Binding-site contacts:
Ligand atom O3A contacts residue THR175 of chain 1.U at 3.6 Å.
Ligand atom O2B contacts residue MG1 of chain 1.LB at 2.6 Å.
Ligand atom O3A contacts residue LYS177 of chain 1.U at 3.2 Å (salt-bridge).
Ligand atom C2' contacts residue GLN434 of chain 1.U at 3.3 Å.
Ligand atom O1B contacts residue GLN174 of chain 1.U at 3.3 Å (h-bond).
Ligand atom PG contacts residue GLN174 of chain 1.U at 3.8 Å.
Ligand atom O3G contacts residue GLN174 of chain 1.U at 3.2 Å (h-bond).
Ligand atom O1B contacts residue GLY176 of chain 1.U at 3.0 Å (h-bond).
Ligand atom O1A contacts residue GLY176 of chain 1.U at 3.8 Å.
Ligand atom C6 contacts residue ARG364 of chain 1.U at 3.5 Å.
Ligand atom O1B contacts residue ASP172 of chain 1.U at 3.8 Å.
Ligand atom O4' contacts residue PHE359 of chain 1.U at 3.5 Å.
Ligand atom O1B contacts residue LYS177 of chain 1.U at 3.1 Å (salt-bridge).
Ligand atom N6 contacts residue GLN432 of chain 1.U at 2.8 Å (h-bond).
Ligand atom O1G contacts residue GLN174 of chain 1.U at 3.1 Å (h-bond).
Ligand atom O2B contacts residue LYS177 of chain 1.U at 3.3 Å (salt-bridge).
Ligand atom O3G contacts residue ARG173 of chain 1.U at 3.5 Å.
Ligand atom O2A contacts residue MG1 of chain 1.LB at 3.4 Å.
Ligand atom O1A contacts residue ALA179 of chain 1.U at 2.6 Å (h-bond).
Ligand atom C4 contacts residue GLN434 of chain 1.U at 3.8 Å.
Ligand atom N6 contacts residue ARG364 of chain 1.U at 3.1 Å.
Ligand atom N7 contacts residue ALA179 of chain 1.U at 3.6 Å.
Ligand atom N9 contacts residue GLN434 of chain 1.U at 3.7 Å.
Ligand atom O2' contacts residue GLN434 of chain 1.U at 3.2 Å (h-bond).
Ligand atom PB contacts residue LYS177 of chain 1.U at 3.3 Å.
Ligand atom PB contacts residue GLY176 of chain 1.U at 3.4 Å.
Ligand atom O1A contacts residue THR178 of chain 1.U at 3.3 Å.
Ligand atom C5' contacts residue GLN174 of chain 1.U at 3.5 Å.
Ligand atom PA contacts residue GLY176 of chain 1.U at 3.8 Å.
Ligand atom O1B contacts residue THR175 of chain 1.U at 2.6 Å (h-bond).
Ligand atom O2G contacts residue MG1 of chain 1.LB at 1.8 Å.
Ligand atom O3G contacts residue GLU330 of chain 1.U at 3.7 Å.
Ligand atom PG contacts residue MG1 of chain 1.LB at 3.3 Å.
Ligand atom O2G contacts residue THR178 of chain 1.U at 3.6 Å.
Ligand atom C8 contacts residue ALA179 of chain 1.U at 3.6 Å (hydrophobic).
Ligand atom N1 contacts residue GLN434 of chain 1.U at 3.5 Å (h-bond).
Ligand atom N3B contacts residue GLN174 of chain 1.U at 3.1 Å (h-bond).
Ligand atom O2B contacts residue THR178 of chain 1.U at 3.0 Å (h-bond).
Ligand atom PB contacts residue THR175 of chain 1.U at 3.5 Å.
Ligand atom O3A contacts residue GLY176 of chain 1.U at 2.5 Å (h-bond).

Sequence of chain 1.X:
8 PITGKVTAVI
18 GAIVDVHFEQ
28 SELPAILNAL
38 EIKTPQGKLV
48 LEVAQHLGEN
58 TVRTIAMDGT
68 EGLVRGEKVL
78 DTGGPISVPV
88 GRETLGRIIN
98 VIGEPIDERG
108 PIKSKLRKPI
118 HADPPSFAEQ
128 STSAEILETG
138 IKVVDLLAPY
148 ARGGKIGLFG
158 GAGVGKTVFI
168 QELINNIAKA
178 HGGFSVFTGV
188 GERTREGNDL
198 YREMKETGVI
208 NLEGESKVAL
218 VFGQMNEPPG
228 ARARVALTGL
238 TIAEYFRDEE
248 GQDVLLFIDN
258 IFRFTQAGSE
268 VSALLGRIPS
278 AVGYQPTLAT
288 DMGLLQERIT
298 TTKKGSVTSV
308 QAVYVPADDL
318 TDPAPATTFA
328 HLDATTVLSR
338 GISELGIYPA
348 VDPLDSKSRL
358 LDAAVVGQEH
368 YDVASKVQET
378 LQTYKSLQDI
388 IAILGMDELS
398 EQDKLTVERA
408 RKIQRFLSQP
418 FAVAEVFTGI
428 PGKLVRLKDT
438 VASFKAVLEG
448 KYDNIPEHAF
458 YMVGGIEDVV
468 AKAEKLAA

A small-molecule ligand and the protein it binds are described below.
Small molecule (SMILES): Nc1ncnc2c1ncn2[C@@H]1O[C@H](CO[P](=O)(O)O[P](=O)(O)NP(=O)(O)O)[C@@H](O)[C@H]1O

Sequence of chain 1.U:
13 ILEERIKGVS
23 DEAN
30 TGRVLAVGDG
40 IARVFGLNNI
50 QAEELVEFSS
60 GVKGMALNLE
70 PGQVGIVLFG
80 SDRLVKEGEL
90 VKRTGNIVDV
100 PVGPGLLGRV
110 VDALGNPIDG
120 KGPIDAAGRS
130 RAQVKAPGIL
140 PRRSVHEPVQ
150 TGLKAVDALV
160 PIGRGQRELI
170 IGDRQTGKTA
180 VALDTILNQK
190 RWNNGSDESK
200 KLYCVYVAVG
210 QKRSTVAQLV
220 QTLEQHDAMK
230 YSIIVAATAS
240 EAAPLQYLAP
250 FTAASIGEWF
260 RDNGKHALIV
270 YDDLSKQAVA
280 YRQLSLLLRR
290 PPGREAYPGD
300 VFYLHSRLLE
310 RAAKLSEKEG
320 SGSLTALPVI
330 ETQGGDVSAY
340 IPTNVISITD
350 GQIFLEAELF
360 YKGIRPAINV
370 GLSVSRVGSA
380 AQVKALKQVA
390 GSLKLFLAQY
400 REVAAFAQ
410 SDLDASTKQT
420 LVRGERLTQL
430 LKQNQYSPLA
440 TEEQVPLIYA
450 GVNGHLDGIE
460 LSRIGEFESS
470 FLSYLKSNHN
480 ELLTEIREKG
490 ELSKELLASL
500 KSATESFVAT